Sequence of chain 1.B:
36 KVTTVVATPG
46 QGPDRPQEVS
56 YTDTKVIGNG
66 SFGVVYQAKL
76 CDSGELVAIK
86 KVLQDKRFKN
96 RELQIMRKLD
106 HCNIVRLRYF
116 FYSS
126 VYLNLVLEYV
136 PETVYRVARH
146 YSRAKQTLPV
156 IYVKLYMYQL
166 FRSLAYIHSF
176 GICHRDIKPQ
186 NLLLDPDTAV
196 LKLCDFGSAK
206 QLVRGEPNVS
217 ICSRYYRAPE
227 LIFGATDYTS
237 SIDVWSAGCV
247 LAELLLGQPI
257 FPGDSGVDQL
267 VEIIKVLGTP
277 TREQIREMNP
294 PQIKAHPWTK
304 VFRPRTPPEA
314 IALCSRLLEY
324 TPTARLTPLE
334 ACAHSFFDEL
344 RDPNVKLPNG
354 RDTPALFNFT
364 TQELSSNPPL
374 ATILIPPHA

Binding-site contacts:
Ligand atom N2 contacts residue TYR134 of chain 1.B at 3.9 Å.
Ligand atom N2 contacts residue LEU188 of chain 1.B at 3.8 Å.
Ligand atom C6 contacts residue LEU188 of chain 1.B at 3.7 Å (hydrophobic).
Ligand atom C12 contacts residue TYR134 of chain 1.B at 3.3 Å (hydrophobic).
Ligand atom C5 contacts residue GLU133 of chain 1.B at 4.0 Å.
Ligand atom C31 contacts residue ALA83 of chain 1.B at 3.7 Å (hydrophobic).
Ligand atom O contacts residue ILE62 of chain 1.B at 3.6 Å.
Ligand atom C24 contacts residue LEU188 of chain 1.B at 3.7 Å (hydrophobic).
Ligand atom C31 contacts residue VAL70 of chain 1.B at 4.1 Å (hydrophobic).
Ligand atom C14 contacts residue VAL135 of chain 1.B at 3.7 Å (hydrophobic).
Ligand atom C25 contacts residue LEU188 of chain 1.B at 3.9 Å (hydrophobic).
Ligand atom C29 contacts residue ALA83 of chain 1.B at 4.0 Å (hydrophobic).
Ligand atom C9 contacts residue ILE62 of chain 1.B at 4.1 Å (hydrophobic).
Ligand atom C26 contacts residue CYS199 of chain 1.B at 3.8 Å (hydrophobic).
Ligand atom N contacts residue VAL135 of chain 1.B at 4.1 Å.
Ligand atom N contacts residue GLU133 of chain 1.B at 2.9 Å (salt-bridge).
Ligand atom N1 contacts residue VAL135 of chain 1.B at 3.0 Å (h-bond).
Ligand atom N contacts residue LEU188 of chain 1.B at 3.7 Å.
Ligand atom C29 contacts residue VAL70 of chain 1.B at 3.7 Å (hydrophobic).
Ligand atom C25 contacts residue GLN185 of chain 1.B at 3.5 Å.
Ligand atom C26 contacts residue ASN186 of chain 1.B at 3.7 Å.
Ligand atom C6 contacts residue VAL135 of chain 1.B at 3.5 Å (hydrophobic).
Ligand atom N contacts residue TYR134 of chain 1.B at 3.8 Å.
Ligand atom C13 contacts residue PRO136 of chain 1.B at 3.6 Å (hydrophobic).
Ligand atom C5 contacts residue ALA83 of chain 1.B at 3.4 Å (hydrophobic).
Ligand atom N1 contacts residue TYR134 of chain 1.B at 3.5 Å.
Ligand atom C7 contacts residue VAL135 of chain 1.B at 3.6 Å (hydrophobic).
Ligand atom N contacts residue ALA83 of chain 1.B at 3.9 Å.
Ligand atom C31 contacts residue TYR71 of chain 1.B at 4.2 Å (hydrophobic).
Ligand atom N1 contacts residue GLU133 of chain 1.B at 3.6 Å.
Ligand atom C7 contacts residue TYR134 of chain 1.B at 4.1 Å (hydrophobic).
Ligand atom C11 contacts residue PRO136 of chain 1.B at 4.1 Å (hydrophobic).
Ligand atom C14 contacts residue PRO136 of chain 1.B at 3.6 Å (hydrophobic).
Ligand atom C25 contacts residue CYS199 of chain 1.B at 3.8 Å (hydrophobic).
Ligand atom N2 contacts residue VAL135 of chain 1.B at 2.8 Å (h-bond).
Ligand atom N1 contacts residue LEU188 of chain 1.B at 3.3 Å.
Ligand atom C6 contacts residue TYR134 of chain 1.B at 4.0 Å (hydrophobic).
Ligand atom C26 contacts residue GLN185 of chain 1.B at 3.9 Å.
Ligand atom C13 contacts residue ARG141 of chain 1.B at 3.4 Å.
Ligand atom C31 contacts residue TYR134 of chain 1.B at 3.6 Å (hydrophobic).

This protein binds this small molecule.
Small molecule (SMILES): CC[C@@]1(c2ccccc2)C2=C(CC(C)(C)CC2=O)Nc2n[nH]cc21